Binding-site contacts:
Ligand atom C contacts residue HIS476 of chain 1.A at 3.6 Å.
Ligand atom O contacts residue TYR345 of chain 1.A at 3.4 Å.
Ligand atom N contacts residue TYR341 of chain 1.A at 3.4 Å (h-bond).
Ligand atom N contacts residue ARG437 of chain 1.A at 3.4 Å (salt-bridge).
Ligand atom O contacts residue ARG380 of chain 1.A at 3.6 Å (salt-bridge).
Ligand atom OE1 contacts residue ILE391 of chain 1.A at 3.6 Å.
Ligand atom C contacts residue ARG437 of chain 1.A at 3.3 Å.
Ligand atom CB contacts residue HIS476 of chain 1.A at 3.3 Å.
Ligand atom C contacts residue TYR338 of chain 1.A at 3.3 Å (hydrophobic).
Ligand atom NE2 contacts residue ASN434 of chain 1.A at 3.0 Å (h-bond).
Ligand atom NE2 contacts residue TYR345 of chain 1.A at 3.6 Å (h-bond).
Ligand atom N contacts residue TYR515 of chain 1.A at 3.4 Å.
Ligand atom O contacts residue ARG437 of chain 1.A at 3.0 Å (salt-bridge).
Ligand atom O contacts residue TYR515 of chain 1.A at 3.1 Å.
Ligand atom CA contacts residue TYR345 of chain 1.A at 3.5 Å (hydrophobic).
Ligand atom CD contacts residue TYR345 of chain 1.A at 3.5 Å (hydrophobic).
Ligand atom CD contacts residue ASN434 of chain 1.A at 3.2 Å.
Ligand atom O contacts residue ARG437 of chain 1.A at 3.0 Å (salt-bridge).
Ligand atom O contacts residue LEU472 of chain 1.A at 3.4 Å.
Ligand atom CA contacts residue ARG437 of chain 1.A at 3.2 Å.
Ligand atom OE1 contacts residue ASN434 of chain 1.A at 2.9 Å (h-bond).
Ligand atom NE2 contacts residue LYS430 of chain 1.A at 2.7 Å (salt-bridge).
Ligand atom CB contacts residue GLU469 of chain 1.A at 3.4 Å.
Ligand atom O contacts residue HIS476 of chain 1.A at 2.7 Å (h-bond).
Ligand atom O contacts residue TYR338 of chain 1.A at 3.4 Å (h-bond).
Ligand atom NH1 contacts residue ILE391 of chain 1.A at 3.6 Å.
Ligand atom CD contacts residue ARG437 of chain 1.A at 3.5 Å.
Ligand atom O contacts residue TYR345 of chain 1.A at 2.6 Å (h-bond).
Ligand atom O contacts residue SER479 of chain 1.A at 3.5 Å.
Ligand atom C contacts residue TYR338 of chain 1.A at 3.5 Å (hydrophobic).
Ligand atom CG contacts residue GLU469 of chain 1.A at 3.3 Å.
Ligand atom C contacts residue TYR345 of chain 1.A at 3.6 Å (hydrophobic).
Ligand atom CA contacts residue TYR515 of chain 1.A at 3.5 Å (hydrophobic).
Ligand atom NH2 contacts residue GLN440 of chain 1.A at 3.5 Å.
Ligand atom NH2 contacts residue SER441 of chain 1.A at 3.3 Å.
Ligand atom CA contacts residue TYR338 of chain 1.A at 3.6 Å (hydrophobic).
Ligand atom OXT contacts residue GLU469 of chain 1.A at 3.0 Å (salt-bridge).
Ligand atom OE1 contacts residue GLU388 of chain 1.A at 3.0 Å (salt-bridge).
Ligand atom N contacts residue TYR338 of chain 1.A at 3.4 Å (h-bond).
Ligand atom CG contacts residue TYR345 of chain 1.A at 3.3 Å (hydrophobic).

Sequence of chain 1.A:
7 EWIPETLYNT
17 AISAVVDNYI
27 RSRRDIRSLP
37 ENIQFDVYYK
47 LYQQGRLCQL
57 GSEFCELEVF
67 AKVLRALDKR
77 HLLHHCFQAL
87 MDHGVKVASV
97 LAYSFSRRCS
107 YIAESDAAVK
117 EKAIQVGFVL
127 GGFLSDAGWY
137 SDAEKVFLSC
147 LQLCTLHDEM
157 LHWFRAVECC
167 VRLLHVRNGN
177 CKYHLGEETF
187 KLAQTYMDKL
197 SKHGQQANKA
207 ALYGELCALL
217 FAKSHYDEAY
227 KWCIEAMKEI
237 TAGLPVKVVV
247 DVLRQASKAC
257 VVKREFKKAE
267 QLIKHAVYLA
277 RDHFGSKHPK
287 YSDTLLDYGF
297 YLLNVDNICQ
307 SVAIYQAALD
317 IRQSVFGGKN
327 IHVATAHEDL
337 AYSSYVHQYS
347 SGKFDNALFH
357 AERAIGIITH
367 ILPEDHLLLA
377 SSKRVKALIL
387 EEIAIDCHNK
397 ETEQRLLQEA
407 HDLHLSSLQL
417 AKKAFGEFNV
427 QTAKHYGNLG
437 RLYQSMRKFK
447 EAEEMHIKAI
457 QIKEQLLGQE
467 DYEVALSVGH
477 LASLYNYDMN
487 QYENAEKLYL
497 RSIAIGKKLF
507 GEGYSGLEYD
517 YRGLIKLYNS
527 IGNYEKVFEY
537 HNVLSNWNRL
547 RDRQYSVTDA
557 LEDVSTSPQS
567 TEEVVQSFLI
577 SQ

This small molecule binds to this protein.
Small molecule (SMILES): C[C@H](NC(=O)[C@H](CCCN=C(N)N)NC(=O)[C@H](CCCCN)NC(=O)[C@@H](N)CCC(N)=O)C(=O)N[C@@H](CO)C(=O)NCC(=O)N[C@@H](CCC(N)=O)C(=O)O